Sequence of chain 1.B:
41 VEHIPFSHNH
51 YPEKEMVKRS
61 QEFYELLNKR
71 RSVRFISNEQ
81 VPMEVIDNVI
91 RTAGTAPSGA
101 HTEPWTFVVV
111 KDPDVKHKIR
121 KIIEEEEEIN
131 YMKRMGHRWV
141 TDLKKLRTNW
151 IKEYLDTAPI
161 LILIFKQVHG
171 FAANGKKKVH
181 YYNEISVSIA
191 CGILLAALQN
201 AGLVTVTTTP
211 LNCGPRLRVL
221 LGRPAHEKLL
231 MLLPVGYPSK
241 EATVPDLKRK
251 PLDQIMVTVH

Sequence of chain 1.A:
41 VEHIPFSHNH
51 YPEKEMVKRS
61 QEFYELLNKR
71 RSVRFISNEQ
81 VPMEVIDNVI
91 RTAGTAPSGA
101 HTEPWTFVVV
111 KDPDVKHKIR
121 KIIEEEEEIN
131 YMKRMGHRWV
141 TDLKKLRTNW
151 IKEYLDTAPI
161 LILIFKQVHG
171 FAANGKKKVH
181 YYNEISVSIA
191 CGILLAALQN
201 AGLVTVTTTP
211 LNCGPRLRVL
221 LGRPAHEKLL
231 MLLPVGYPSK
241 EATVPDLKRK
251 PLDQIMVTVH

A protein and the small-molecule ligand that binds it are described below.
Small molecule (SMILES): N[C@@H](Cc1ccc(O)c(I)c1)C(=O)O

Binding-site contacts:
Ligand atom CH contacts residue THR148 of chain 1.B at 3.7 Å.
Ligand atom CC contacts residue LEU143 of chain 1.B at 3.5 Å (hydrophobic).
Ligand atom C contacts residue LYS152 of chain 1.B at 3.2 Å.
Ligand atom OXT contacts residue ASN149 of chain 1.B at 3.5 Å (h-bond).
Ligand atom OXT contacts residue THR148 of chain 1.B at 3.9 Å.
Ligand atom CD contacts residue LEU143 of chain 1.B at 3.9 Å (hydrophobic).
Ligand atom OXT contacts residue TYR131 of chain 1.B at 2.8 Å (h-bond).
Ligand atom CH contacts residue FMN1 of chain 1.I at 3.2 Å.
Ligand atom IE contacts residue TYR181 of chain 1.A at 3.7 Å.
Ligand atom CF contacts residue FMN1 of chain 1.I at 3.6 Å.
Ligand atom C contacts residue FMN1 of chain 1.I at 3.6 Å.
Ligand atom IE contacts residue ALA100 of chain 1.A at 3.6 Å.
Ligand atom OF contacts residue FMN1 of chain 1.I at 2.7 Å (h-bond).
Ligand atom C contacts residue GLU127 of chain 1.B at 3.5 Å.
Ligand atom CE contacts residue LEU143 of chain 1.B at 3.7 Å (hydrophobic).
Ligand atom CG contacts residue FMN1 of chain 1.I at 3.1 Å.
Ligand atom CA contacts residue FMN1 of chain 1.I at 3.7 Å.
Ligand atom CD contacts residue TRP139 of chain 1.B at 3.9 Å (hydrophobic).
Ligand atom O contacts residue GLU127 of chain 1.B at 3.5 Å (salt-bridge).
Ligand atom O contacts residue LYS152 of chain 1.B at 2.9 Å (salt-bridge).
Ligand atom CB contacts residue TYR131 of chain 1.B at 3.4 Å (hydrophobic).
Ligand atom O contacts residue FMN1 of chain 1.I at 3.0 Å (h-bond).
Ligand atom CE contacts residue FMN1 of chain 1.I at 3.9 Å.
Ligand atom N contacts residue THR209 of chain 1.B at 3.7 Å.
Ligand atom N contacts residue FMN1 of chain 1.I at 2.6 Å (h-bond).
Ligand atom CA contacts residue GLU127 of chain 1.B at 3.1 Å.
Ligand atom OF contacts residue LEU146 of chain 1.B at 3.8 Å.
Ligand atom CG contacts residue LEU143 of chain 1.B at 3.7 Å (hydrophobic).
Ligand atom IE contacts residue GLY99 of chain 1.A at 3.7 Å.
Ligand atom CF contacts residue LEU143 of chain 1.B at 3.5 Å (hydrophobic).
Ligand atom CG contacts residue LEU146 of chain 1.B at 3.6 Å (hydrophobic).
Ligand atom C contacts residue TYR131 of chain 1.B at 3.8 Å (hydrophobic).
Ligand atom OXT contacts residue LYS152 of chain 1.B at 2.7 Å (salt-bridge).
Ligand atom IE contacts residue TYR182 of chain 1.A at 3.9 Å.
Ligand atom OF contacts residue ALA100 of chain 1.A at 2.8 Å (h-bond).
Ligand atom CC contacts residue FMN1 of chain 1.I at 3.7 Å.
Ligand atom N contacts residue GLU127 of chain 1.B at 3.0 Å (salt-bridge).
Ligand atom CD contacts residue FMN1 of chain 1.I at 3.8 Å.
Ligand atom CB contacts residue LEU143 of chain 1.B at 3.6 Å (hydrophobic).
Ligand atom OF contacts residue GLY99 of chain 1.A at 3.9 Å.